This small molecule binds to this protein.
Small molecule (SMILES): Nc1ccnc(=O)[nH]1

Binding-site contacts:
Ligand atom N4 contacts residue PHE427 of chain 35.A at 4.4 Å.
Ligand atom N4 contacts residue CYT1 of chain 37.B at 3.0 Å.
Ligand atom O2 contacts residue HIS426 of chain 32.A at 2.9 Å (h-bond).
Ligand atom N4 contacts residue HIS428 of chain 32.A at 4.0 Å.
Ligand atom C4 contacts residue CYT1 of chain 37.B at 4.1 Å.
Ligand atom N1 contacts residue HIS428 of chain 35.A at 3.2 Å (h-bond).
Ligand atom C2 contacts residue HIS428 of chain 35.A at 3.8 Å.
Ligand atom O2 contacts residue GLY425 of chain 32.A at 3.4 Å.
Ligand atom C4 contacts residue HIS426 of chain 32.A at 3.6 Å.
Ligand atom N4 contacts residue PHE427 of chain 32.A at 3.2 Å.
Ligand atom C2 contacts residue HIS426 of chain 32.A at 3.2 Å.
Ligand atom C6 contacts residue HIS428 of chain 35.A at 3.9 Å.
Ligand atom C4 contacts residue CYT1 of chain 35.B at 4.2 Å.
Ligand atom C4 contacts residue PHE427 of chain 35.A at 4.2 Å (hydrophobic).
Ligand atom N3 contacts residue HIS426 of chain 32.A at 2.6 Å (h-bond).
Ligand atom O2 contacts residue HIS428 of chain 35.A at 3.5 Å (h-bond).
Ligand atom C4 contacts residue PHE427 of chain 32.A at 4.0 Å (hydrophobic).
Ligand atom O2 contacts residue TRP405 of chain 35.A at 4.5 Å.
Ligand atom N3 contacts residue PHE427 of chain 32.A at 4.2 Å.
Ligand atom C5 contacts residue PHE427 of chain 35.A at 3.9 Å (hydrophobic).
Ligand atom C5 contacts residue CYT1 of chain 35.B at 3.0 Å.
Ligand atom C6 contacts residue CYT1 of chain 35.B at 3.4 Å.
Ligand atom N4 contacts residue HIS426 of chain 32.A at 3.8 Å.
Ligand atom C6 contacts residue PHE427 of chain 35.A at 4.4 Å (hydrophobic).

Sequence of chain 35.A:
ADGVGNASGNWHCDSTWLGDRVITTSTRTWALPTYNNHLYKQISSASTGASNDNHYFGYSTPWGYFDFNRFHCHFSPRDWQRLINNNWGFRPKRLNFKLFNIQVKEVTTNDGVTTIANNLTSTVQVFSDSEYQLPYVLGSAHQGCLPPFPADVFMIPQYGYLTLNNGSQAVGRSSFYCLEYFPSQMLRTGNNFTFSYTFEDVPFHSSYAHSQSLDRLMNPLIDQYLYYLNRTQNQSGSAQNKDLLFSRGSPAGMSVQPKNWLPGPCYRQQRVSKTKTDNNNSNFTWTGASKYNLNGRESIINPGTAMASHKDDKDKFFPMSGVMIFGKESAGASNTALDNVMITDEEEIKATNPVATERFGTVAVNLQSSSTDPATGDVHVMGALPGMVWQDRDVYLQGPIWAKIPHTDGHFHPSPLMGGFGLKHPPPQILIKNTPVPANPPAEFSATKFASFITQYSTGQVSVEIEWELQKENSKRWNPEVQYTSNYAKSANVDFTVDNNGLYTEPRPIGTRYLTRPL

Sequence of chain 32.A:
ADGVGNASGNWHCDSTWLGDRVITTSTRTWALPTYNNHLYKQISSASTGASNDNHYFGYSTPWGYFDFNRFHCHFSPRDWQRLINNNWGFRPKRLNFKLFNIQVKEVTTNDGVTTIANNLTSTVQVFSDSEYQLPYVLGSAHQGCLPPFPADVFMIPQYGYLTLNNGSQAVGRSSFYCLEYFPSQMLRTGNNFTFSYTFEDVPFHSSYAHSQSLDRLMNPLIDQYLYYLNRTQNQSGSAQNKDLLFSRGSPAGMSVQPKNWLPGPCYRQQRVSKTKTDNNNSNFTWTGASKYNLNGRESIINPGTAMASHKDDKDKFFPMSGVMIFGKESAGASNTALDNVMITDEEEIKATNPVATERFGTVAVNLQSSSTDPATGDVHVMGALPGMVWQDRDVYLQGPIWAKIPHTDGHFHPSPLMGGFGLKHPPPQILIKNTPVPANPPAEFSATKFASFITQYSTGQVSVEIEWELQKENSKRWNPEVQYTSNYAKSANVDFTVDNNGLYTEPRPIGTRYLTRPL